Sequence of chain 1.A:
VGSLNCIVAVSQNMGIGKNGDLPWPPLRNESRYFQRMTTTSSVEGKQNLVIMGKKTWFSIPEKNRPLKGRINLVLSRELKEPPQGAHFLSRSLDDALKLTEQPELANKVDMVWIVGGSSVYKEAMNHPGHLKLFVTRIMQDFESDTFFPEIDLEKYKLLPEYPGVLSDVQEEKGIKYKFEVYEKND

Binding-site contacts:
Ligand atom N3 contacts residue ALA9 of chain 1.A at 3.6 Å.
Ligand atom O1 contacts residue GLN35 of chain 1.A at 3.6 Å.
Ligand atom OE1 contacts residue SER31 of chain 1.A at 2.8 Å.
Ligand atom NA4 contacts residue ILE7 of chain 1.A at 3.2 Å (h-bond).
Ligand atom CT contacts residue LEU67 of chain 1.A at 3.6 Å (hydrophobic).
Ligand atom N contacts residue LEU67 of chain 1.A at 3.6 Å.
Ligand atom NA4 contacts residue VAL115 of chain 1.A at 3.4 Å (h-bond).
Ligand atom N3 contacts residue VAL8 of chain 1.A at 3.4 Å.
Ligand atom N3 contacts residue ILE7 of chain 1.A at 3.7 Å.
Ligand atom N3 contacts residue PHE34 of chain 1.A at 3.6 Å.
Ligand atom O contacts residue ILE60 of chain 1.A at 3.6 Å.
Ligand atom C2 contacts residue GLU30 of chain 1.A at 3.6 Å.
Ligand atom CT contacts residue ARG70 of chain 1.A at 3.5 Å.
Ligand atom NA2 contacts residue GLU30 of chain 1.A at 2.7 Å (salt-bridge).
Ligand atom C4 contacts residue PHE34 of chain 1.A at 3.5 Å (hydrophobic).
Ligand atom NA2 contacts residue ALA9 of chain 1.A at 3.6 Å.
Ligand atom O8 contacts residue GLU30 of chain 1.A at 3.5 Å (salt-bridge).
Ligand atom C2 contacts residue VAL8 of chain 1.A at 3.7 Å (hydrophobic).
Ligand atom CD contacts residue GLN35 of chain 1.A at 3.4 Å.
Ligand atom O contacts residue ASN64 of chain 1.A at 2.9 Å (h-bond).
Ligand atom C8A contacts residue GLU30 of chain 1.A at 3.6 Å.
Ligand atom O1 contacts residue LEU67 of chain 1.A at 3.8 Å.
Ligand atom NA4 contacts residue NDP1 of chain 1.B at 3.4 Å (h-bond).
Ligand atom NA2 contacts residue VAL8 of chain 1.A at 3.5 Å (h-bond).
Ligand atom O1 contacts residue ARG70 of chain 1.A at 3.0 Å (salt-bridge).
Ligand atom NA4 contacts residue PHE34 of chain 1.A at 3.8 Å.
Ligand atom C12 contacts residue PHE34 of chain 1.A at 3.7 Å (hydrophobic).
Ligand atom O2 contacts residue ARG70 of chain 1.A at 2.7 Å (salt-bridge).
Ligand atom O1 contacts residue PHE34 of chain 1.A at 3.5 Å.
Ligand atom OE2 contacts residue GLN35 of chain 1.A at 3.5 Å (h-bond).
Ligand atom N1 contacts residue GLU30 of chain 1.A at 2.7 Å (salt-bridge).
Ligand atom C4A contacts residue NDP1 of chain 1.B at 3.4 Å.
Ligand atom NA4 contacts residue TYR121 of chain 1.A at 3.7 Å.
Ligand atom N3 contacts residue NDP1 of chain 1.B at 3.6 Å (h-bond).
Ligand atom C4 contacts residue NDP1 of chain 1.B at 3.3 Å.
Ligand atom NA2 contacts residue THR136 of chain 1.A at 3.5 Å (h-bond).
Ligand atom C2 contacts residue ALA9 of chain 1.A at 3.6 Å (hydrophobic).
Ligand atom C9 contacts residue NDP1 of chain 1.B at 3.5 Å.
Ligand atom O contacts residue PRO61 of chain 1.A at 3.8 Å.
Ligand atom CG contacts residue GLN35 of chain 1.A at 3.0 Å.

This protein binds this small molecule.
Small molecule (SMILES): CN(Cc1coc2nc(N)nc(N)c12)c1ccc(C(=O)N[C@@H](CCC(=O)O)C(=O)O)cc1